The protein below binds the small molecule below.
Small molecule (SMILES): CC(C)C[C@H](NC(=O)[C@H](CC(C)C)NC(=O)[C@H](C)N)C(=O)O

Binding-site contacts:
Ligand atom C contacts residue LEU428 of chain 1.B at 4.4 Å (hydrophobic).
Ligand atom CA contacts residue LEU153 of chain 1.B at 4.1 Å (hydrophobic).
Ligand atom CD2 contacts residue TYR151 of chain 1.B at 3.6 Å (hydrophobic).
Ligand atom CB contacts residue LEU463 of chain 1.B at 4.4 Å (hydrophobic).
Ligand atom O contacts residue ARG405 of chain 1.B at 4.3 Å.
Ligand atom CD1 contacts residue MET404 of chain 1.B at 4.5 Å (hydrophobic).
Ligand atom CD2 contacts residue ALA461 of chain 1.B at 4.0 Å (hydrophobic).
Ligand atom C contacts residue ARG85 of chain 1.B at 3.5 Å.
Ligand atom CD2 contacts residue ILE473 of chain 1.B at 3.8 Å (hydrophobic).
Ligand atom N contacts residue LEU428 of chain 1.B at 3.9 Å.
Ligand atom CD2 contacts residue LEU463 of chain 1.B at 4.0 Å (hydrophobic).
Ligand atom CD2 contacts residue GLU150 of chain 1.B at 3.0 Å.
Ligand atom OXT contacts residue ARG85 of chain 1.B at 2.7 Å (salt-bridge).
Ligand atom CA contacts residue ARG85 of chain 1.B at 4.3 Å.
Ligand atom CD1 contacts residue ARG405 of chain 1.B at 3.4 Å.
Ligand atom CG contacts residue ALA461 of chain 1.B at 3.9 Å (hydrophobic).
Ligand atom CG contacts residue LEU463 of chain 1.B at 3.9 Å (hydrophobic).
Ligand atom O contacts residue TYR151 of chain 1.B at 4.3 Å.
Ligand atom C contacts residue ARG405 of chain 1.B at 4.1 Å.
Ligand atom CB contacts residue VAL403 of chain 1.B at 4.2 Å (hydrophobic).
Ligand atom OXT contacts residue ARG405 of chain 1.B at 4.5 Å.
Ligand atom CG contacts residue VAL403 of chain 1.B at 4.4 Å (hydrophobic).
Ligand atom O contacts residue ARG405 of chain 1.B at 3.1 Å (salt-bridge).
Ligand atom CB contacts residue ARG471 of chain 1.B at 4.4 Å.
Ligand atom CD2 contacts residue TYR92 of chain 1.B at 3.1 Å (hydrophobic).
Ligand atom OXT contacts residue TYR92 of chain 1.B at 4.3 Å.
Ligand atom O contacts residue LEU428 of chain 1.B at 3.4 Å.
Ligand atom N contacts residue LEU153 of chain 1.B at 4.5 Å.
Ligand atom CB contacts residue VAL403 of chain 1.B at 3.9 Å (hydrophobic).
Ligand atom N contacts residue VAL403 of chain 1.B at 4.3 Å.
Ligand atom CB contacts residue LEU463 of chain 1.B at 3.5 Å (hydrophobic).
Ligand atom O contacts residue ARG85 of chain 1.B at 3.4 Å (salt-bridge).
Ligand atom C contacts residue ARG407 of chain 1.B at 3.5 Å.
Ligand atom CD1 contacts residue GLU150 of chain 1.B at 4.2 Å.
Ligand atom CB contacts residue LEU153 of chain 1.B at 4.2 Å (hydrophobic).
Ligand atom OXT contacts residue ARG407 of chain 1.B at 2.7 Å (salt-bridge).
Ligand atom CG contacts residue GLU150 of chain 1.B at 4.2 Å.
Ligand atom O contacts residue ARG407 of chain 1.B at 3.5 Å (salt-bridge).
Ligand atom CD1 contacts residue ALA461 of chain 1.B at 3.1 Å (hydrophobic).

Sequence of chain 1.B:
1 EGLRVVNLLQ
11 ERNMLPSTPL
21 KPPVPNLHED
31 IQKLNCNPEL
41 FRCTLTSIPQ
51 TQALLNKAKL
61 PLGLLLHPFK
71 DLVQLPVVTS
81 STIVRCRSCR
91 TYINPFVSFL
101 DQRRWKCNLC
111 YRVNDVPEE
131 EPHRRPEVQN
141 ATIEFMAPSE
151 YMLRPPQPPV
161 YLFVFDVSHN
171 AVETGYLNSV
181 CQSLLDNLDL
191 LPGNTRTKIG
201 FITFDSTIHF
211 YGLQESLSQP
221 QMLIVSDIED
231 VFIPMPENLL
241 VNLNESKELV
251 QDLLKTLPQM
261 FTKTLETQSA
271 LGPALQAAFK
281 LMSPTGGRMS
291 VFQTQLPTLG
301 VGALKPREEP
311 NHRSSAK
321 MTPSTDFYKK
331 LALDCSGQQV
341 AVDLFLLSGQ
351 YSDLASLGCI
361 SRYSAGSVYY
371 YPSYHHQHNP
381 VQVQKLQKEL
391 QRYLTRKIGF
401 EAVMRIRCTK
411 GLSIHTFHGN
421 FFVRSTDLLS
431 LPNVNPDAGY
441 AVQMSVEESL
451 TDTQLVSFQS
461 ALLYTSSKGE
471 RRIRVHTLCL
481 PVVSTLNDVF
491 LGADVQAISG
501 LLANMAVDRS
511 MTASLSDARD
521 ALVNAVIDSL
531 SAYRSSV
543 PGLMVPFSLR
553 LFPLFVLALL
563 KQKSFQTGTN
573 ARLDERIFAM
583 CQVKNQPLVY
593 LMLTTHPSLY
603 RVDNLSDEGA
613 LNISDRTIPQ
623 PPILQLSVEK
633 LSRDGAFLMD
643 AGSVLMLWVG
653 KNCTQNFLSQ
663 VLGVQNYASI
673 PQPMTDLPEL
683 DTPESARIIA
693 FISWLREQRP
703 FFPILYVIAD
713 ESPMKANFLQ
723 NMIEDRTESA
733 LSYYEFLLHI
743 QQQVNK